Binding-site contacts:
Ligand atom C1 contacts residue TYR182 of chain 1.A at 3.3 Å (hydrophobic).
Ligand atom C7 contacts residue TRP357 of chain 2.A at 4.4 Å (hydrophobic).
Ligand atom O2 contacts residue TYR182 of chain 1.A at 4.0 Å.
Ligand atom C4 contacts residue TYR182 of chain 1.A at 4.4 Å (hydrophobic).
Ligand atom C4 contacts residue FMN1 of chain 1.J at 3.7 Å.
Ligand atom C3 contacts residue ILE65 of chain 1.A at 4.0 Å (hydrophobic).
Ligand atom C3 contacts residue FMN1 of chain 1.J at 3.7 Å.
Ligand atom C1 contacts residue HIS180 of chain 1.A at 3.5 Å.
Ligand atom C6 contacts residue TYR26 of chain 1.A at 4.4 Å (hydrophobic).
Ligand atom O1 contacts residue FMN1 of chain 1.J at 3.2 Å.
Ligand atom O1 contacts residue TYR182 of chain 1.A at 3.0 Å.
Ligand atom C2 contacts residue CYS24 of chain 1.A at 4.1 Å (hydrophobic).
Ligand atom C2 contacts residue FMN1 of chain 1.J at 3.6 Å.
Ligand atom C4 contacts residue TYR26 of chain 1.A at 3.7 Å (hydrophobic).
Ligand atom C5 contacts residue TRP357 of chain 2.A at 4.0 Å (hydrophobic).
Ligand atom C5 contacts residue FMN1 of chain 1.J at 3.9 Å.
Ligand atom C1 contacts residue FMN1 of chain 1.J at 3.5 Å.
Ligand atom C2 contacts residue TYR182 of chain 1.A at 3.1 Å (hydrophobic).
Ligand atom O2 contacts residue HIS180 of chain 1.A at 3.3 Å (h-bond).
Ligand atom O1 contacts residue HIS180 of chain 1.A at 2.8 Å (h-bond).
Ligand atom C7 contacts residue FMN1 of chain 1.J at 3.7 Å.
Ligand atom C6 contacts residue FMN1 of chain 1.J at 3.9 Å.
Ligand atom C3 contacts residue TYR182 of chain 1.A at 3.7 Å (hydrophobic).
Ligand atom C8 contacts residue FMN1 of chain 1.J at 3.6 Å.
Ligand atom C1 contacts residue HIS177 of chain 1.A at 4.1 Å.
Ligand atom O2 contacts residue FMN1 of chain 1.J at 3.3 Å.
Ligand atom C3 contacts residue CYS24 of chain 1.A at 4.0 Å (hydrophobic).
Ligand atom C9 contacts residue FMN1 of chain 1.J at 3.5 Å.
Ligand atom C3 contacts residue TYR26 of chain 1.A at 3.4 Å (hydrophobic).
Ligand atom C9 contacts residue TYR182 of chain 1.A at 4.5 Å (hydrophobic).
Ligand atom C2 contacts residue ILE65 of chain 1.A at 3.6 Å (hydrophobic).
Ligand atom C5 contacts residue TYR26 of chain 1.A at 3.2 Å (hydrophobic).
Ligand atom O1 contacts residue HIS177 of chain 1.A at 2.9 Å (h-bond).
Ligand atom C6 contacts residue TRP357 of chain 2.A at 3.5 Å (hydrophobic).

Sequence of chain 2.A:
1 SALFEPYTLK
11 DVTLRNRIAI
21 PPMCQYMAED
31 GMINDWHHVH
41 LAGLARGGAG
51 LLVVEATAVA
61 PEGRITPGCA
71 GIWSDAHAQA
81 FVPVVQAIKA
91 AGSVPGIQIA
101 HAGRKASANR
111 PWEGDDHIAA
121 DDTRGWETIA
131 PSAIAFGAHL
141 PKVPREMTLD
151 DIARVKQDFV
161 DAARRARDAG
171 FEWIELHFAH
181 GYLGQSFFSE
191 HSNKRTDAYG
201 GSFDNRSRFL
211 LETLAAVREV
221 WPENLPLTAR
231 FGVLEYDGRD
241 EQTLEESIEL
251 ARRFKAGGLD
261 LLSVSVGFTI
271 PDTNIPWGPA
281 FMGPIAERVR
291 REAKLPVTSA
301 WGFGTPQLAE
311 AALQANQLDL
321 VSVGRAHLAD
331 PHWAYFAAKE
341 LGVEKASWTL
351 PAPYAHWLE

Sequence of chain 1.A:
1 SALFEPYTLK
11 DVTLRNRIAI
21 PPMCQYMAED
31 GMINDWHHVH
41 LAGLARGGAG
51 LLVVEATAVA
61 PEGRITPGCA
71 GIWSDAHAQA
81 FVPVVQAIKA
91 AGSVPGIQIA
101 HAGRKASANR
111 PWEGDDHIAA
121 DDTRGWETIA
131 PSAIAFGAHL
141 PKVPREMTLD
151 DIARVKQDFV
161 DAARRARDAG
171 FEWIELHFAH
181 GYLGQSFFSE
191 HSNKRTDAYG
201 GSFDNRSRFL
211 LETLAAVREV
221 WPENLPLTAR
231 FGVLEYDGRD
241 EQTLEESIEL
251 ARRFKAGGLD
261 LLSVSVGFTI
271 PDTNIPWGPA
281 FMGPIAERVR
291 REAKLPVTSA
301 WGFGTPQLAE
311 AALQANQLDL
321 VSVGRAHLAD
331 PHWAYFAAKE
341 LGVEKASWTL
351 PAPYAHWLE

A protein and the small-molecule ligand that binds it are described below.
Small molecule (SMILES): O=c1ccc2ccccc2o1